A small-molecule ligand and the protein it binds are described below.
Small molecule (SMILES): CC(=O)Nc1cccc(N)c1

Sequence of chain 1.A:
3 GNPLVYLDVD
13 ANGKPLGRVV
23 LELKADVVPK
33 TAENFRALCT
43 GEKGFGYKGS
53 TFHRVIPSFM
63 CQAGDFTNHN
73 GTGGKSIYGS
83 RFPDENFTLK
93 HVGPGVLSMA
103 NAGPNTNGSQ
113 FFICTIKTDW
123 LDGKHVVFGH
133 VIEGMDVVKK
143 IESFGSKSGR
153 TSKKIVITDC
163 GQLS

Binding-site contacts:
Ligand atom NAH contacts residue HIS127 of chain 1.A at 2.9 Å (h-bond).
Ligand atom OAC contacts residue LEU123 of chain 1.A at 3.9 Å.
Ligand atom CAE contacts residue MET62 of chain 1.A at 4.2 Å (hydrophobic).
Ligand atom CAE contacts residue PHE61 of chain 1.A at 3.6 Å (hydrophobic).
Ligand atom OAC contacts residue N3M1 of chain 1.E at 4.1 Å.
Ligand atom CAE contacts residue ARG56 of chain 1.A at 3.4 Å.
Ligand atom NAH contacts residue LEU123 of chain 1.A at 3.3 Å.
Ligand atom CAD contacts residue ARG56 of chain 1.A at 3.5 Å.
Ligand atom CAI contacts residue HIS127 of chain 1.A at 3.8 Å.
Ligand atom NAB contacts residue MET62 of chain 1.A at 3.8 Å.
Ligand atom NAH contacts residue N3M1 of chain 1.E at 3.6 Å.
Ligand atom CAJ contacts residue LEU123 of chain 1.A at 4.3 Å (hydrophobic).
Ligand atom CAJ contacts residue PHE61 of chain 1.A at 3.7 Å (hydrophobic).
Ligand atom CAI contacts residue N3M1 of chain 1.E at 3.5 Å.
Ligand atom CAG contacts residue PHE61 of chain 1.A at 4.3 Å (hydrophobic).
Ligand atom CAA contacts residue N3M1 of chain 1.E at 3.3 Å.
Ligand atom NAB contacts residue PHE114 of chain 1.A at 3.7 Å.
Ligand atom CAJ contacts residue ARG56 of chain 1.A at 4.4 Å.
Ligand atom CAG contacts residue HIS127 of chain 1.A at 3.5 Å.
Ligand atom NAB contacts residue LEU123 of chain 1.A at 4.2 Å.
Ligand atom CAA contacts residue LEU123 of chain 1.A at 3.8 Å (hydrophobic).
Ligand atom CAF contacts residue N3M1 of chain 1.E at 4.4 Å.
Ligand atom CAK contacts residue HIS127 of chain 1.A at 3.6 Å.
Ligand atom CAK contacts residue N3M1 of chain 1.E at 4.1 Å.
Ligand atom CAG contacts residue LEU123 of chain 1.A at 3.8 Å (hydrophobic).
Ligand atom CAA contacts residue HIS127 of chain 1.A at 3.8 Å.
Ligand atom OAC contacts residue TRP122 of chain 1.A at 4.2 Å.
Ligand atom NAB contacts residue PHE61 of chain 1.A at 4.0 Å.
Ligand atom CAD contacts residue PHE61 of chain 1.A at 3.9 Å (hydrophobic).
Ligand atom CAI contacts residue LEU123 of chain 1.A at 3.4 Å (hydrophobic).
Ligand atom CAA contacts residue LYS126 of chain 1.A at 3.8 Å.
Ligand atom CAK contacts residue LEU123 of chain 1.A at 3.8 Å (hydrophobic).